Sequence of chain 1.A:
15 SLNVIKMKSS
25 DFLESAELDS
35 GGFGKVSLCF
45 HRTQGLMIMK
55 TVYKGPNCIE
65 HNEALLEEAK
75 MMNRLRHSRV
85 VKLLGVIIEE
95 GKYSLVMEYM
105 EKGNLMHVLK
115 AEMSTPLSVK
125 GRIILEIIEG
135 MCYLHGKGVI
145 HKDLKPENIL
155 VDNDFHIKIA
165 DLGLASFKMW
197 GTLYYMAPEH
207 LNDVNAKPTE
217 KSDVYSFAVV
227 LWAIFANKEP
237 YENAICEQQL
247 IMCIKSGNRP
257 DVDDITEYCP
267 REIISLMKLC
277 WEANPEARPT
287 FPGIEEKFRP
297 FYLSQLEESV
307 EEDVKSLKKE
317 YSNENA

A small-molecule ligand and the protein it binds are described below.
Small molecule (SMILES): CC(C)(C)c1cc(NC(=O)Nc2ccc(-c3cccc4c(N)nccc34)cc2)no1

Binding-site contacts:
Ligand atom C06 contacts residue ASP165 of chain 1.A at 3.6 Å.
Ligand atom C16 contacts residue VAL40 of chain 1.A at 3.8 Å (hydrophobic).
Ligand atom C21 contacts residue GLU102 of chain 1.A at 3.4 Å.
Ligand atom C05 contacts residue ASP165 of chain 1.A at 3.8 Å.
Ligand atom N04 contacts residue LEU154 of chain 1.A at 3.8 Å.
Ligand atom C13 contacts residue LEU166 of chain 1.A at 3.7 Å (hydrophobic).
Ligand atom C08 contacts residue MET76 of chain 1.A at 3.6 Å (hydrophobic).
Ligand atom C10 contacts residue MET101 of chain 1.A at 3.8 Å (hydrophobic).
Ligand atom C08 contacts residue ASP165 of chain 1.A at 3.8 Å.
Ligand atom C09 contacts residue MET101 of chain 1.A at 3.7 Å (hydrophobic).
Ligand atom O01 contacts residue ALA164 of chain 1.A at 3.5 Å.
Ligand atom N02 contacts residue GLU72 of chain 1.A at 3.0 Å (salt-bridge).
Ligand atom N03 contacts residue MET104 of chain 1.A at 3.1 Å (h-bond).
Ligand atom C07 contacts residue MET76 of chain 1.A at 3.8 Å (hydrophobic).
Ligand atom C21 contacts residue MET104 of chain 1.A at 3.7 Å (hydrophobic).
Ligand atom C20 contacts residue TYR103 of chain 1.A at 3.8 Å (hydrophobic).
Ligand atom N04 contacts residue MET104 of chain 1.A at 2.9 Å (h-bond).
Ligand atom N01 contacts residue GLU72 of chain 1.A at 2.9 Å (salt-bridge).
Ligand atom C21 contacts residue ILE52 of chain 1.A at 3.8 Å (hydrophobic).
Ligand atom N04 contacts residue TYR103 of chain 1.A at 3.8 Å.
Ligand atom C19 contacts residue LEU154 of chain 1.A at 3.8 Å (hydrophobic).
Ligand atom O1 contacts residue MET75 of chain 1.A at 3.8 Å.
Ligand atom N02 contacts residue MET76 of chain 1.A at 3.7 Å.
Ligand atom C14 contacts residue MET101 of chain 1.A at 3.8 Å (hydrophobic).
Ligand atom C08 contacts residue GLU72 of chain 1.A at 3.4 Å.
Ligand atom N01 contacts residue MET76 of chain 1.A at 3.6 Å (h-bond).
Ligand atom C14 contacts residue ALA164 of chain 1.A at 3.8 Å (hydrophobic).
Ligand atom C14 contacts residue LEU166 of chain 1.A at 3.7 Å (hydrophobic).
Ligand atom C21 contacts residue LEU154 of chain 1.A at 3.5 Å (hydrophobic).
Ligand atom C22 contacts residue LEU154 of chain 1.A at 3.3 Å (hydrophobic).
Ligand atom C20 contacts residue ILE52 of chain 1.A at 3.8 Å (hydrophobic).
Ligand atom C1 contacts residue LEU154 of chain 1.A at 3.5 Å (hydrophobic).
Ligand atom C19 contacts residue ILE52 of chain 1.A at 3.6 Å (hydrophobic).
Ligand atom O01 contacts residue VAL85 of chain 1.A at 3.4 Å.
Ligand atom O01 contacts residue ASP165 of chain 1.A at 2.8 Å (salt-bridge).
Ligand atom C01 contacts residue VAL84 of chain 1.A at 3.8 Å (hydrophobic).
Ligand atom C01 contacts residue LEU79 of chain 1.A at 3.3 Å (hydrophobic).
Ligand atom C14 contacts residue VAL85 of chain 1.A at 3.8 Å (hydrophobic).
Ligand atom N03 contacts residue TYR103 of chain 1.A at 3.2 Å.
Ligand atom N04 contacts residue ILE52 of chain 1.A at 3.7 Å.